The protein below binds the small molecule below.
Small molecule (SMILES): O=C1N=C[C@H]2[C@@H]1[C@H](c1cccc(Cl)c1F)[C@]1(C(=O)Nc3cc(Cl)ccc31)N2CC1CC1

Binding-site contacts:
Ligand atom CL9 contacts residue ILE44 of chain 1.A at 3.9 Å.
Ligand atom C27 contacts residue GLY41 of chain 1.A at 3.7 Å.
Ligand atom CL1 contacts residue LEU37 of chain 1.A at 3.8 Å.
Ligand atom C3 contacts residue GOL1 of chain 1.C at 3.8 Å.
Ligand atom F34 contacts residue ILE82 of chain 1.A at 3.3 Å.
Ligand atom C11 contacts residue HIS79 of chain 1.A at 3.7 Å.
Ligand atom C3 contacts residue TYR83 of chain 1.A at 3.9 Å (hydrophobic).
Ligand atom CL9 contacts residue PHE69 of chain 1.A at 3.6 Å.
Ligand atom C4 contacts residue HIS79 of chain 1.A at 3.8 Å.
Ligand atom C20 contacts residue GLY41 of chain 1.A at 3.7 Å.
Ligand atom N25 contacts residue LEU37 of chain 1.A at 2.9 Å (h-bond).
Ligand atom CL1 contacts residue ILE82 of chain 1.A at 3.6 Å.
Ligand atom C30 contacts residue ILE44 of chain 1.A at 3.8 Å (hydrophobic).
Ligand atom C20 contacts residue MET45 of chain 1.A at 3.6 Å (hydrophobic).
Ligand atom C28 contacts residue ILE44 of chain 1.A at 3.7 Å (hydrophobic).
Ligand atom N25 contacts residue GLY41 of chain 1.A at 3.8 Å.
Ligand atom CL9 contacts residue LEU40 of chain 1.A at 3.7 Å.
Ligand atom C6 contacts residue HIS79 of chain 1.A at 3.5 Å.
Ligand atom F34 contacts residue VAL76 of chain 1.A at 3.9 Å.
Ligand atom C26 contacts residue LEU37 of chain 1.A at 3.6 Å (hydrophobic).
Ligand atom C3 contacts residue LEU37 of chain 1.A at 3.6 Å (hydrophobic).
Ligand atom CL1 contacts residue HIS79 of chain 1.A at 3.6 Å.
Ligand atom C7 contacts residue HIS79 of chain 1.A at 3.9 Å.
Ligand atom C5 contacts residue HIS79 of chain 1.A at 3.8 Å.
Ligand atom N13 contacts residue VAL76 of chain 1.A at 3.6 Å.
Ligand atom CL1 contacts residue TYR83 of chain 1.A at 3.6 Å.
Ligand atom C33 contacts residue HIS79 of chain 1.A at 3.3 Å.
Ligand atom C21 contacts residue TYR50 of chain 1.A at 3.7 Å (hydrophobic).
Ligand atom C2 contacts residue LEU37 of chain 1.A at 3.5 Å (hydrophobic).
Ligand atom F34 contacts residue HIS79 of chain 1.A at 3.4 Å.
Ligand atom C21 contacts residue ILE44 of chain 1.A at 3.6 Å (hydrophobic).
Ligand atom O12 contacts residue HIS79 of chain 1.A at 2.8 Å (h-bond).
Ligand atom C2 contacts residue HIS79 of chain 1.A at 3.5 Å.
Ligand atom C27 contacts residue LEU37 of chain 1.A at 3.7 Å (hydrophobic).
Ligand atom C30 contacts residue PHE74 of chain 1.A at 3.8 Å (hydrophobic).
Ligand atom C3 contacts residue HIS79 of chain 1.A at 3.7 Å.
Ligand atom C20 contacts residue ILE44 of chain 1.A at 3.3 Å (hydrophobic).
Ligand atom C21 contacts residue VAL76 of chain 1.A at 3.8 Å (hydrophobic).
Ligand atom C4 contacts residue GOL1 of chain 1.C at 3.9 Å.
Ligand atom O12 contacts residue VAL76 of chain 1.A at 3.6 Å (h-bond).

Sequence of chain 1.A:
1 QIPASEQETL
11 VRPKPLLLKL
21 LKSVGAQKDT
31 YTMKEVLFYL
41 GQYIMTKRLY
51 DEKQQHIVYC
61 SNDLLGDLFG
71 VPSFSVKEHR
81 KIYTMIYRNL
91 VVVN